A protein and the small-molecule ligand that binds it are described below.
Small molecule (SMILES): CO[C@@H]1O[C@@H]2CO[C@](C)(C(=O)O)O[C@H]2[C@H](O)[C@@H]1NC(C)=O

Sequence of chain 1.B:
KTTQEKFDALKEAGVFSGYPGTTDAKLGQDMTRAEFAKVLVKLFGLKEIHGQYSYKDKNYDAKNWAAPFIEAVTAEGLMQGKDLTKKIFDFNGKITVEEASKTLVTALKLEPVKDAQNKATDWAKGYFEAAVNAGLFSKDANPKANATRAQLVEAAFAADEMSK

Binding-site contacts:
Ligand atom C8 contacts residue GLY89 of chain 1.B at 3.4 Å.
Ligand atom O3 contacts residue SO41 of chain 1.G at 2.7 Å (h-bond).
Ligand atom CAL contacts residue GLY89 of chain 1.B at 3.5 Å.
Ligand atom C4 contacts residue GLY89 of chain 1.B at 3.6 Å.
Ligand atom O4 contacts residue TRP131 of chain 1.B at 3.8 Å.
Ligand atom CAK contacts residue LYS110 of chain 1.B at 3.7 Å.
Ligand atom C8 contacts residue GLN88 of chain 1.B at 3.7 Å.
Ligand atom O6 contacts residue ARG41 of chain 1.B at 2.9 Å (salt-bridge).
Ligand atom C8 contacts residue LEU92 of chain 1.B at 3.8 Å (hydrophobic).
Ligand atom CAK contacts residue THR111 of chain 1.B at 3.7 Å.
Ligand atom O1 contacts residue LYS90 of chain 1.B at 3.6 Å.
Ligand atom C3 contacts residue TRP131 of chain 1.B at 3.8 Å (hydrophobic).
Ligand atom O3 contacts residue GLN88 of chain 1.B at 2.8 Å (h-bond).
Ligand atom OAM contacts residue GLN88 of chain 1.B at 2.8 Å (h-bond).
Ligand atom CAK contacts residue GLU107 of chain 1.B at 3.7 Å.
Ligand atom N2 contacts residue GLY89 of chain 1.B at 2.9 Å (h-bond).
Ligand atom O5 contacts residue LYS90 of chain 1.B at 3.8 Å.
Ligand atom O3 contacts residue LYS110 of chain 1.B at 3.0 Å (salt-bridge).
Ligand atom OAM contacts residue GLY89 of chain 1.B at 3.4 Å (h-bond).
Ligand atom CAL contacts residue GLN88 of chain 1.B at 3.5 Å.
Ligand atom O7 contacts residue GLN88 of chain 1.B at 3.8 Å.
Ligand atom OAN contacts residue GLY89 of chain 1.B at 3.0 Å (h-bond).
Ligand atom OAM contacts residue MET87 of chain 1.B at 3.5 Å.
Ligand atom OAN contacts residue MET87 of chain 1.B at 3.5 Å.
Ligand atom OAM contacts residue LYS110 of chain 1.B at 3.0 Å (salt-bridge).
Ligand atom OAN contacts residue ARG41 of chain 1.B at 2.8 Å (salt-bridge).
Ligand atom CAL contacts residue ARG41 of chain 1.B at 3.9 Å.
Ligand atom C3 contacts residue SO41 of chain 1.G at 3.7 Å.
Ligand atom O5 contacts residue GLY89 of chain 1.B at 3.6 Å (h-bond).
Ligand atom C7 contacts residue GLY89 of chain 1.B at 3.6 Å.
Ligand atom C6 contacts residue GLU107 of chain 1.B at 3.6 Å.
Ligand atom C6 contacts residue LYS90 of chain 1.B at 3.8 Å.
Ligand atom C5 contacts residue TRP131 of chain 1.B at 3.9 Å (hydrophobic).
Ligand atom O4 contacts residue LYS110 of chain 1.B at 3.3 Å.
Ligand atom N2 contacts residue GLN88 of chain 1.B at 3.7 Å.
Ligand atom C6 contacts residue ARG41 of chain 1.B at 3.2 Å.
Ligand atom C7 contacts residue GLN88 of chain 1.B at 3.5 Å.
Ligand atom O6 contacts residue GLU107 of chain 1.B at 3.3 Å.
Ligand atom C8 contacts residue LYS90 of chain 1.B at 3.8 Å.
Ligand atom OAN contacts residue GLN88 of chain 1.B at 3.5 Å (h-bond).